This small molecule binds to this protein.
Small molecule (SMILES): NC(=[NH2+])NCCC[C@H](N)C(=O)O

Binding-site contacts:
Ligand atom CA contacts residue THR88 of chain 1.A at 3.7 Å.
Ligand atom NH2 contacts residue ARG173 of chain 1.A at 3.2 Å.
Ligand atom NE contacts residue GLU86 of chain 1.A at 3.0 Å (salt-bridge).
Ligand atom CA contacts residue CYS319 of chain 1.A at 3.4 Å (hydrophobic).
Ligand atom CA contacts residue GLU86 of chain 1.A at 3.4 Å.
Ligand atom CZ contacts residue ARG173 of chain 1.A at 3.3 Å.
Ligand atom O contacts residue TYR194 of chain 1.A at 2.9 Å (h-bond).
Ligand atom OXT contacts residue ARG318 of chain 1.A at 3.3 Å (salt-bridge).
Ligand atom CB contacts residue HIS191 of chain 1.A at 3.5 Å.
Ligand atom CD contacts residue ASP193 of chain 1.A at 3.8 Å.
Ligand atom CD contacts residue ARG173 of chain 1.A at 3.8 Å.
Ligand atom N contacts residue VAL87 of chain 1.A at 2.9 Å (h-bond).
Ligand atom NH1 contacts residue PHE316 of chain 1.A at 3.4 Å.
Ligand atom NE contacts residue ARG173 of chain 1.A at 3.4 Å (salt-bridge).
Ligand atom CB contacts residue THR88 of chain 1.A at 3.7 Å.
Ligand atom OXT contacts residue VAL87 of chain 1.A at 3.7 Å.
Ligand atom N contacts residue GLU86 of chain 1.A at 2.9 Å (salt-bridge).
Ligand atom O contacts residue ARG318 of chain 1.A at 3.0 Å (salt-bridge).
Ligand atom NE contacts residue TYR194 of chain 1.A at 3.3 Å (h-bond).
Ligand atom CG contacts residue HIS191 of chain 1.A at 3.5 Å.
Ligand atom CD contacts residue HIS191 of chain 1.A at 3.5 Å.
Ligand atom CB contacts residue TYR194 of chain 1.A at 3.9 Å (hydrophobic).
Ligand atom NH1 contacts residue CYS319 of chain 1.A at 3.8 Å.
Ligand atom CG contacts residue GLU86 of chain 1.A at 3.6 Å.
Ligand atom CG contacts residue THR88 of chain 1.A at 3.9 Å.
Ligand atom CA contacts residue TYR194 of chain 1.A at 3.4 Å (hydrophobic).
Ligand atom CG contacts residue ILE188 of chain 1.A at 3.5 Å (hydrophobic).
Ligand atom NH2 contacts residue ASP193 of chain 1.A at 3.5 Å (salt-bridge).
Ligand atom C contacts residue ARG318 of chain 1.A at 3.7 Å.
Ligand atom C contacts residue CYS319 of chain 1.A at 3.7 Å (hydrophobic).
Ligand atom CZ contacts residue GLU86 of chain 1.A at 3.9 Å.
Ligand atom N contacts residue THR88 of chain 1.A at 2.7 Å (h-bond).
Ligand atom NH2 contacts residue TYR194 of chain 1.A at 3.9 Å.
Ligand atom NH1 contacts residue GLU86 of chain 1.A at 3.9 Å.
Ligand atom NH1 contacts residue ARG173 of chain 1.A at 3.5 Å (salt-bridge).
Ligand atom NH1 contacts residue TYR194 of chain 1.A at 3.5 Å (h-bond).
Ligand atom CD contacts residue GLU86 of chain 1.A at 3.8 Å.
Ligand atom N contacts residue CYS319 of chain 1.A at 3.6 Å.
Ligand atom CZ contacts residue TYR194 of chain 1.A at 3.4 Å (hydrophobic).
Ligand atom C contacts residue TYR194 of chain 1.A at 3.4 Å (hydrophobic).

Sequence of chain 1.A:
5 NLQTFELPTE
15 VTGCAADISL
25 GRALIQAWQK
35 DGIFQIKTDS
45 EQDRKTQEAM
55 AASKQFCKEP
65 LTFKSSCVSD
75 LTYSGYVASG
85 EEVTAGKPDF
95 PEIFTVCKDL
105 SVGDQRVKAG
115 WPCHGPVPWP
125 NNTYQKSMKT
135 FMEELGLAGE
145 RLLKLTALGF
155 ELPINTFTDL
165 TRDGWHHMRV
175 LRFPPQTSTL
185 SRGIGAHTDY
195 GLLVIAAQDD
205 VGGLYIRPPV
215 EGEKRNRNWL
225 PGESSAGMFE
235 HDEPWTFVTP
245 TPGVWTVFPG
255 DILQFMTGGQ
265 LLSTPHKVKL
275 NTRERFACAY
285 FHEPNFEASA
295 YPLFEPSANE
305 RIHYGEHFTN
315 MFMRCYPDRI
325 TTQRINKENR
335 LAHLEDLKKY